This small molecule binds to this protein.
Small molecule (SMILES): CC(C)C[C@H](O)[C@H](O)[C@@H](C[C@H]1CC=CCC1)NC(=O)[C@H](Cc1csc(N)n1)NC(=O)[C@H](Cc1ccccc1)NS(=O)(=O)N1CCOCC1

Binding-site contacts:
Ligand atom O1 contacts residue ALA222 of chain 3.B at 3.5 Å.
Ligand atom S1 contacts residue MET296 of chain 3.B at 3.5 Å.
Ligand atom O2 contacts residue SER77 of chain 3.B at 3.0 Å (h-bond).
Ligand atom N2 contacts residue SER223 of chain 3.B at 3.0 Å (h-bond).
Ligand atom C6 contacts residue GLN12 of chain 3.B at 3.5 Å.
Ligand atom C16 contacts residue ASP31 of chain 3.B at 3.1 Å.
Ligand atom C8 contacts residue THR78 of chain 3.B at 3.5 Å.
Ligand atom C12 contacts residue SER77 of chain 3.B at 3.4 Å.
Ligand atom S1 contacts residue SER226 of chain 3.B at 3.5 Å (h-bond).
Ligand atom C31 contacts residue THR78 of chain 3.B at 3.5 Å.
Ligand atom O6 contacts residue TYR224 of chain 3.B at 3.4 Å.
Ligand atom O4 contacts residue TYR76 of chain 3.B at 3.5 Å.
Ligand atom C16 contacts residue GLY221 of chain 3.B at 3.4 Å.
Ligand atom O1 contacts residue SER223 of chain 3.B at 2.9 Å (h-bond).
Ligand atom C18 contacts residue ASP31 of chain 3.B at 3.1 Å.
Ligand atom C17 contacts residue TYR76 of chain 3.B at 3.2 Å (hydrophobic).
Ligand atom N3 contacts residue GLY221 of chain 3.B at 2.7 Å (h-bond).
Ligand atom O4 contacts residue SER77 of chain 3.B at 3.5 Å (h-bond).
Ligand atom S1 contacts residue ALA307 of chain 3.B at 3.5 Å.
Ligand atom N4 contacts residue TYR224 of chain 3.B at 3.0 Å (h-bond).
Ligand atom C1 contacts residue ALA115 of chain 3.B at 3.4 Å (hydrophobic).
Ligand atom N4 contacts residue SER226 of chain 3.B at 2.8 Å (h-bond).
Ligand atom C15 contacts residue SER226 of chain 3.B at 3.3 Å.
Ligand atom C2 contacts residue PRO111 of chain 3.B at 3.5 Å (hydrophobic).
Ligand atom C13 contacts residue SER77 of chain 3.B at 3.1 Å.
Ligand atom C11 contacts residue MET296 of chain 3.B at 3.5 Å (hydrophobic).
Ligand atom C1 contacts residue PRO111 of chain 3.B at 3.5 Å (hydrophobic).
Ligand atom O3 contacts residue ASP31 of chain 3.B at 3.2 Å (salt-bridge).
Ligand atom C15 contacts residue ALA222 of chain 3.B at 3.5 Å (hydrophobic).
Ligand atom N4 contacts residue ALA307 of chain 3.B at 3.3 Å.
Ligand atom C30 contacts residue THR78 of chain 3.B at 3.3 Å.
Ligand atom C17 contacts residue ASP31 of chain 3.B at 3.3 Å.
Ligand atom C11 contacts residue SER77 of chain 3.B at 3.0 Å.
Ligand atom C24 contacts residue LEU114 of chain 3.B at 3.4 Å (hydrophobic).
Ligand atom O3 contacts residue ASP219 of chain 3.B at 2.2 Å (salt-bridge).
Ligand atom N5 contacts residue ALA222 of chain 3.B at 3.2 Å.
Ligand atom N1 contacts residue THR78 of chain 3.B at 2.7 Å (h-bond).
Ligand atom O5 contacts residue PRO111 of chain 3.B at 3.0 Å.
Ligand atom O6 contacts residue SER223 of chain 3.B at 3.4 Å (h-bond).
Ligand atom O2 contacts residue THR78 of chain 3.B at 3.2 Å (h-bond).

Sequence of chain 3.B:
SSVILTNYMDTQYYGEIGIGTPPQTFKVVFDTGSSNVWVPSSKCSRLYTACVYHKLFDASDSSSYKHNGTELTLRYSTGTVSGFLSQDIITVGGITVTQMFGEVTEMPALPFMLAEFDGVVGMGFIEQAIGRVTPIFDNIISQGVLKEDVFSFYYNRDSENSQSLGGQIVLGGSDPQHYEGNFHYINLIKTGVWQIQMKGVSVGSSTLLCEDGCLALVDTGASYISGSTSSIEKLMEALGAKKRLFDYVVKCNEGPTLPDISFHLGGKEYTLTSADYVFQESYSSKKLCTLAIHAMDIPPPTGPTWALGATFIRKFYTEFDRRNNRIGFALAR